Sequence of chain 2.B:
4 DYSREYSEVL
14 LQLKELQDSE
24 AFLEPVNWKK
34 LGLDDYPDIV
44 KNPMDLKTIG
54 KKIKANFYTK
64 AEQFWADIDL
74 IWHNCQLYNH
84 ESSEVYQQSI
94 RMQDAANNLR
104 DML

Binding-site contacts:
Ligand atom O1 contacts residue VAL88 of chain 2.B at 4.4 Å.
Ligand atom N4 contacts residue VAL88 of chain 2.B at 4.1 Å.
Ligand atom C12 contacts residue LEU34 of chain 2.B at 4.4 Å (hydrophobic).
Ligand atom C8 contacts residue VAL88 of chain 2.B at 4.2 Å (hydrophobic).
Ligand atom N4 contacts residue ALA24 of chain 2.B at 4.3 Å.
Ligand atom C11 contacts residue VAL29 of chain 2.B at 3.8 Å (hydrophobic).
Ligand atom C9 contacts residue TYR81 of chain 2.B at 3.8 Å (hydrophobic).
Ligand atom C4 contacts residue VAL29 of chain 2.B at 4.0 Å (hydrophobic).
Ligand atom C9 contacts residue TYR39 of chain 2.B at 4.3 Å (hydrophobic).
Ligand atom C2 contacts residue LEU34 of chain 2.B at 4.4 Å (hydrophobic).
Ligand atom C10 contacts residue VAL29 of chain 2.B at 3.7 Å (hydrophobic).
Ligand atom C9 contacts residue ASN82 of chain 2.B at 3.7 Å.
Ligand atom O1 contacts residue CYS78 of chain 2.B at 3.8 Å.
Ligand atom O1 contacts residue ASN82 of chain 2.B at 2.9 Å (h-bond).
Ligand atom C8 contacts residue ASN82 of chain 2.B at 4.4 Å.
Ligand atom N1 contacts residue ALA24 of chain 2.B at 3.7 Å.
Ligand atom C6 contacts residue VAL88 of chain 2.B at 4.1 Å (hydrophobic).
Ligand atom C1 contacts residue LEU34 of chain 2.B at 4.0 Å (hydrophobic).
Ligand atom C5 contacts residue VAL88 of chain 2.B at 4.0 Å (hydrophobic).
Ligand atom N3 contacts residue VAL88 of chain 2.B at 4.3 Å.
Ligand atom C11 contacts residue PHE25 of chain 2.B at 4.0 Å (hydrophobic).
Ligand atom O3 contacts residue LEU34 of chain 2.B at 3.4 Å.
Ligand atom C16 contacts residue LEU34 of chain 2.B at 4.1 Å (hydrophobic).
Ligand atom C6 contacts residue ASN82 of chain 2.B at 3.6 Å.
Ligand atom C9 contacts residue LEU36 of chain 2.B at 4.0 Å (hydrophobic).
Ligand atom C3 contacts residue VAL29 of chain 2.B at 4.2 Å (hydrophobic).
Ligand atom C5 contacts residue ASN82 of chain 2.B at 3.6 Å.
Ligand atom C10 contacts residue TYR39 of chain 2.B at 3.9 Å (hydrophobic).
Ligand atom C7 contacts residue LEU34 of chain 2.B at 4.3 Å (hydrophobic).
Ligand atom C31 contacts residue LEU34 of chain 2.B at 4.0 Å (hydrophobic).
Ligand atom C3 contacts residue ALA24 of chain 2.B at 4.0 Å (hydrophobic).
Ligand atom C11 contacts residue ALA24 of chain 2.B at 3.5 Å (hydrophobic).
Ligand atom C10 contacts residue LEU34 of chain 2.B at 4.0 Å (hydrophobic).
Ligand atom N4 contacts residue VAL29 of chain 2.B at 4.0 Å.
Ligand atom N5 contacts residue LEU34 of chain 2.B at 4.0 Å.
Ligand atom N2 contacts residue LEU34 of chain 2.B at 4.0 Å.
Ligand atom C12 contacts residue LEU36 of chain 2.B at 4.1 Å (hydrophobic).
Ligand atom C15 contacts residue VAL88 of chain 2.B at 4.0 Å (hydrophobic).
Ligand atom C4 contacts residue ALA24 of chain 2.B at 3.1 Å (hydrophobic).
Ligand atom C10 contacts residue LEU36 of chain 2.B at 3.7 Å (hydrophobic).

A small-molecule ligand and the protein it binds are described below.
Small molecule (SMILES): CC[C@@H]1C(=O)N(C)c2cnc(Nc3ccc(C(=O)NC4CCN(C)CC4)cc3OC)nc2N1C1CCCC1